Sequence of chain 1.B:
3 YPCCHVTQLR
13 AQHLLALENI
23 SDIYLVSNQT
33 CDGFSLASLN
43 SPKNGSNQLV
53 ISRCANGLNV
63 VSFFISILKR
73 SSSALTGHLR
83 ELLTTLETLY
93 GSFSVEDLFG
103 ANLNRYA

This small molecule binds to this protein.
Small molecule (SMILES): CC(=O)N[C@@H]1[C@@H](O)[C@H](O)[C@@H](CO)O[C@H]1O

Binding-site contacts:
Ligand atom C7 contacts residue ASN21 of chain 1.B at 3.4 Å.
Ligand atom C4 contacts residue ASN21 of chain 1.B at 4.2 Å.
Ligand atom C8 contacts residue GLU20 of chain 1.B at 3.6 Å.
Ligand atom N2 contacts residue ASN21 of chain 1.B at 2.9 Å (h-bond).
Ligand atom N2 contacts residue GLU20 of chain 1.B at 3.0 Å (salt-bridge).
Ligand atom O7 contacts residue ASN21 of chain 1.B at 3.6 Å (h-bond).
Ligand atom O5 contacts residue ASN21 of chain 1.B at 2.3 Å (h-bond).
Ligand atom C8 contacts residue ALA18 of chain 1.B at 3.8 Å (hydrophobic).
Ligand atom C3 contacts residue ASN21 of chain 1.B at 3.8 Å.
Ligand atom C1 contacts residue GLU20 of chain 1.B at 3.7 Å.
Ligand atom C5 contacts residue ASN21 of chain 1.B at 3.6 Å.
Ligand atom C2 contacts residue GLU20 of chain 1.B at 3.8 Å.
Ligand atom C1 contacts residue ASN21 of chain 1.B at 1.4 Å.
Ligand atom C2 contacts residue ASN21 of chain 1.B at 2.5 Å.
Ligand atom C3 contacts residue GLU20 of chain 1.B at 4.3 Å.
Ligand atom C7 contacts residue GLU20 of chain 1.B at 3.7 Å.